This small molecule binds to this protein.
Small molecule (SMILES): O=C(O)[C@@H]1O[C@H](O[C@H]2[C@@H](OS(=O)(=O)O)O[C@@H](O)[C@H](NS(=O)(=O)O)[C@H]2O)[C@@H](OS(=O)(=O)O)[C@H](O)[C@@H]1O

Sequence of chain 22.H:
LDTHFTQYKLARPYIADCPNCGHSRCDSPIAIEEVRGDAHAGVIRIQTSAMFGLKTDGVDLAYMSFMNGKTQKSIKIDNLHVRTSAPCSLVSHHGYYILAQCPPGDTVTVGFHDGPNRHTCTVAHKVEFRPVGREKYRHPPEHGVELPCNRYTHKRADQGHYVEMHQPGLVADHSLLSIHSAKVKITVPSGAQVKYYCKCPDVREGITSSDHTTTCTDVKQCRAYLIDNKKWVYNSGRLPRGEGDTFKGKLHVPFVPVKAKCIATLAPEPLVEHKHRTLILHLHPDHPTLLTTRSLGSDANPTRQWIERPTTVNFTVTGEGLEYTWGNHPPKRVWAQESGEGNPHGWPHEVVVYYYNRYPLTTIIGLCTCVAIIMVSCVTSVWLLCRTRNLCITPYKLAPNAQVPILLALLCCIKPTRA

Binding-site contacts:
Ligand atom C5 contacts residue LEU62 of chain 22.H at 3.8 Å (hydrophobic).
Ligand atom C4 contacts residue LYS156 of chain 22.H at 4.0 Å.
Ligand atom OAH contacts residue ASP3 of chain 22.H at 4.0 Å.
Ligand atom O5 contacts residue LYS156 of chain 22.H at 3.4 Å.
Ligand atom C6 contacts residue LEU62 of chain 22.H at 3.5 Å (hydrophobic).
Ligand atom C5 contacts residue HIS155 of chain 22.H at 4.0 Å.
Ligand atom O6B contacts residue LYS156 of chain 22.H at 3.3 Å.
Ligand atom OAH contacts residue THR4 of chain 22.H at 3.7 Å.
Ligand atom OAH contacts residue ARG157 of chain 22.H at 3.1 Å (salt-bridge).
Ligand atom O6B contacts residue ARG157 of chain 22.H at 3.3 Å (salt-bridge).
Ligand atom O3 contacts residue ALA158 of chain 22.H at 3.0 Å (h-bond).
Ligand atom O6B contacts residue LEU62 of chain 22.H at 4.0 Å.
Ligand atom O5 contacts residue HIS155 of chain 22.H at 3.6 Å.
Ligand atom OAF contacts residue THR4 of chain 22.H at 2.9 Å (h-bond).
Ligand atom SAG contacts residue THR4 of chain 22.H at 3.9 Å.
Ligand atom O6A contacts residue HIS155 of chain 22.H at 3.8 Å.
Ligand atom O6A contacts residue SER93 of chain 22.H at 3.2 Å.
Ligand atom OAF contacts residue ALA158 of chain 22.H at 3.3 Å.
Ligand atom O3 contacts residue ARG157 of chain 22.H at 3.3 Å (salt-bridge).
Ligand atom O5 contacts residue ARG157 of chain 22.H at 3.8 Å.
Ligand atom OAH contacts residue LEU2 of chain 22.H at 2.8 Å (h-bond).
Ligand atom O6B contacts residue HIS94 of chain 22.H at 4.0 Å.
Ligand atom OAF contacts residue ARG157 of chain 22.H at 2.8 Å (salt-bridge).
Ligand atom O4 contacts residue HIS155 of chain 22.H at 3.5 Å (h-bond).
Ligand atom C3 contacts residue LYS156 of chain 22.H at 4.0 Å.
Ligand atom C6 contacts residue SER93 of chain 22.H at 4.0 Å.
Ligand atom O5B contacts residue LYS156 of chain 22.H at 3.3 Å.
Ligand atom SAG contacts residue ARG157 of chain 22.H at 3.6 Å (salt-bridge).
Ligand atom O4 contacts residue LYS156 of chain 22.H at 3.5 Å.
Ligand atom O4 contacts residue SER93 of chain 22.H at 3.0 Å (h-bond).
Ligand atom C6 contacts residue HIS94 of chain 22.H at 3.9 Å.
Ligand atom C3 contacts residue ARG157 of chain 22.H at 3.7 Å.
Ligand atom O6A contacts residue LEU62 of chain 22.H at 3.4 Å.
Ligand atom O6B contacts residue HIS155 of chain 22.H at 3.3 Å (h-bond).
Ligand atom O3 contacts residue LYS156 of chain 22.H at 3.0 Å.
Ligand atom C3 contacts residue ALA158 of chain 22.H at 4.0 Å (hydrophobic).
Ligand atom C6 contacts residue HIS155 of chain 22.H at 3.4 Å.
Ligand atom C2 contacts residue ALA158 of chain 22.H at 3.7 Å (hydrophobic).
Ligand atom O6A contacts residue HIS94 of chain 22.H at 3.2 Å (h-bond).
Ligand atom OBI contacts residue LYS156 of chain 22.H at 4.0 Å.